Sequence of chain 1.D:
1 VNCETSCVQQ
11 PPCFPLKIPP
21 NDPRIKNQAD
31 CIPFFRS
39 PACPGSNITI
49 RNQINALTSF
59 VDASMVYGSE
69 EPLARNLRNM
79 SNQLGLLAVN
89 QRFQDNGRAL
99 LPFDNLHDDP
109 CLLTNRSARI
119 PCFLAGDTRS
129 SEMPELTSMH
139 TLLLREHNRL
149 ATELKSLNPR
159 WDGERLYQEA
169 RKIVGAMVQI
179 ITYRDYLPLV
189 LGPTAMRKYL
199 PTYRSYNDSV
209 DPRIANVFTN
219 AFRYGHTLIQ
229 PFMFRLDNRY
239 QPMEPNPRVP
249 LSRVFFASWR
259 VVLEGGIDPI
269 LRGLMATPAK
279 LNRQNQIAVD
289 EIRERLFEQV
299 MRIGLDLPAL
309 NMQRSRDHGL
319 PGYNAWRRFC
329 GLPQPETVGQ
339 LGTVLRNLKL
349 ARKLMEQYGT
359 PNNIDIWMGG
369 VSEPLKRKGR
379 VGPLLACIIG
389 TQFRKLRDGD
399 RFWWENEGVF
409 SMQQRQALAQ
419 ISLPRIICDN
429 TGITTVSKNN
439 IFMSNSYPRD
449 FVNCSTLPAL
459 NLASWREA

Binding-site contacts:
Ligand atom C4 contacts residue TRP257 of chain 1.D at 4.5 Å (hydrophobic).
Ligand atom O7 contacts residue ASN113 of chain 1.D at 4.0 Å.
Ligand atom O5 contacts residue ALA116 of chain 1.D at 3.6 Å.
Ligand atom C1 contacts residue ASN113 of chain 1.D at 1.5 Å.
Ligand atom C1 contacts residue TRP257 of chain 1.D at 3.7 Å (hydrophobic).
Ligand atom C1 contacts residue SER115 of chain 1.D at 4.2 Å.
Ligand atom N2 contacts residue ASN113 of chain 1.D at 2.8 Å (h-bond).
Ligand atom C2 contacts residue TRP257 of chain 1.D at 3.6 Å (hydrophobic).
Ligand atom C6 contacts residue ALA116 of chain 1.D at 4.5 Å (hydrophobic).
Ligand atom O5 contacts residue TRP257 of chain 1.D at 3.4 Å.
Ligand atom C3 contacts residue ASN113 of chain 1.D at 3.8 Å.
Ligand atom O6 contacts residue ALA116 of chain 1.D at 3.5 Å.
Ligand atom C1 contacts residue ALA116 of chain 1.D at 4.1 Å (hydrophobic).
Ligand atom C7 contacts residue TRP257 of chain 1.D at 4.0 Å (hydrophobic).
Ligand atom C4 contacts residue ASN113 of chain 1.D at 4.3 Å.
Ligand atom C5 contacts residue SER115 of chain 1.D at 4.2 Å.
Ligand atom O7 contacts residue TRP257 of chain 1.D at 3.3 Å.
Ligand atom O6 contacts residue LEU261 of chain 1.D at 3.2 Å.
Ligand atom O5 contacts residue ASN113 of chain 1.D at 2.4 Å (h-bond).
Ligand atom C2 contacts residue ASN113 of chain 1.D at 2.5 Å.
Ligand atom N2 contacts residue TRP257 of chain 1.D at 4.2 Å.
Ligand atom O5 contacts residue LEU261 of chain 1.D at 4.1 Å.
Ligand atom C6 contacts residue LEU261 of chain 1.D at 3.6 Å (hydrophobic).
Ligand atom C5 contacts residue TRP257 of chain 1.D at 4.5 Å (hydrophobic).
Ligand atom C7 contacts residue ASN113 of chain 1.D at 3.6 Å.
Ligand atom C5 contacts residue ASN113 of chain 1.D at 3.6 Å.

The protein below binds the small molecule below.
Small molecule (SMILES): CC(=O)N[C@@H]1[C@@H](O)[C@H](O)[C@@H](CO)O[C@H]1O